The protein below binds the small molecule below.
Small molecule (SMILES): CC(=O)N[C@@H]1[C@@H](O)[C@H](O)[C@@H](CO)O[C@H]1O

Binding-site contacts:
Ligand atom C4 contacts residue ASN532 of chain 1.A at 4.2 Å.
Ligand atom C7 contacts residue ILE531 of chain 1.A at 3.8 Å (hydrophobic).
Ligand atom C7 contacts residue ASN532 of chain 1.A at 3.8 Å.
Ligand atom N2 contacts residue ASN532 of chain 1.A at 3.2 Å (h-bond).
Ligand atom O6 contacts residue ASN532 of chain 1.A at 4.3 Å.
Ligand atom C2 contacts residue ASN532 of chain 1.A at 2.6 Å.
Ligand atom C1 contacts residue MET567 of chain 1.A at 4.5 Å (hydrophobic).
Ligand atom O6 contacts residue MET567 of chain 1.A at 4.2 Å.
Ligand atom O5 contacts residue ASN532 of chain 1.A at 2.2 Å (h-bond).
Ligand atom C5 contacts residue ASN532 of chain 1.A at 3.6 Å.
Ligand atom O7 contacts residue ASN532 of chain 1.A at 4.0 Å.
Ligand atom C8 contacts residue ILE531 of chain 1.A at 3.4 Å (hydrophobic).
Ligand atom N2 contacts residue ILE531 of chain 1.A at 4.4 Å.
Ligand atom O5 contacts residue MET567 of chain 1.A at 4.1 Å.
Ligand atom O7 contacts residue ILE531 of chain 1.A at 4.2 Å.
Ligand atom C3 contacts residue ASN532 of chain 1.A at 3.9 Å.
Ligand atom C1 contacts residue ASN532 of chain 1.A at 1.4 Å.

Sequence of chain 1.A:
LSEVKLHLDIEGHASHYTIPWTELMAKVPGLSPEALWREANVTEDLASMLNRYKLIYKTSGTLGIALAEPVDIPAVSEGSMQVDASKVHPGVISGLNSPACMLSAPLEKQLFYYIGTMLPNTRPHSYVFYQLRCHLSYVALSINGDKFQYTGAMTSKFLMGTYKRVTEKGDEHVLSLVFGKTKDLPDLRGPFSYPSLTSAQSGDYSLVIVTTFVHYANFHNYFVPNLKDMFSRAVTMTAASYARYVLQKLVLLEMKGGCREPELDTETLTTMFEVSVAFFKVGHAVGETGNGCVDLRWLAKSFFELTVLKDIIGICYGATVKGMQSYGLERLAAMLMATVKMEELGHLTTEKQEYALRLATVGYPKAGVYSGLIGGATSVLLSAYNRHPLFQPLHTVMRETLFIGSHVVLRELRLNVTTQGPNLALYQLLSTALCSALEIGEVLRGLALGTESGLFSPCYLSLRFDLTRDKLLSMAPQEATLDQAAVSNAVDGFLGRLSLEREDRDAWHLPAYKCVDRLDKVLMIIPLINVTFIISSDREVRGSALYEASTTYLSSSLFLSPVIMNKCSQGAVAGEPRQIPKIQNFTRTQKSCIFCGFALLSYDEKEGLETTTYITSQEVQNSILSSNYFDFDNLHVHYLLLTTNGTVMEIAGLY